The protein below binds the small molecule below.
Small molecule (SMILES): CC(=O)N[C@H]1[C@H](O[C@H]2[C@H](O)[C@@H](NC(C)=O)CO[C@@H]2CO)O[C@H](CO)[C@@H](O)[C@@H]1O

Binding-site contacts:
Ligand atom C5 contacts residue ASN416 of chain 1.N at 3.6 Å.
Ligand atom O6 contacts residue LEU235 of chain 1.N at 3.5 Å.
Ligand atom C7 contacts residue ASN232 of chain 1.N at 3.9 Å.
Ligand atom C3 contacts residue ASN416 of chain 1.N at 3.8 Å.
Ligand atom C8 contacts residue NAG1 of chain 1.KA at 3.5 Å.
Ligand atom N2 contacts residue ASN416 of chain 1.N at 2.9 Å (h-bond).
Ligand atom C8 contacts residue ASN416 of chain 1.N at 4.3 Å.
Ligand atom C6 contacts residue PRO261 of chain 1.N at 3.9 Å (hydrophobic).
Ligand atom C1 contacts residue ASN416 of chain 1.N at 1.4 Å.
Ligand atom O7 contacts residue ASN416 of chain 1.N at 3.1 Å (h-bond).
Ligand atom C1 contacts residue PRO261 of chain 1.N at 4.2 Å (hydrophobic).
Ligand atom O7 contacts residue ASN232 of chain 1.N at 3.6 Å (h-bond).
Ligand atom O5 contacts residue PRO261 of chain 1.N at 3.3 Å.
Ligand atom O5 contacts residue ASN416 of chain 1.N at 2.3 Å (h-bond).
Ligand atom C4 contacts residue ASN416 of chain 1.N at 4.2 Å.
Ligand atom C8 contacts residue ASN232 of chain 1.N at 3.5 Å.
Ligand atom O6 contacts residue PRO261 of chain 1.N at 3.8 Å.
Ligand atom C5 contacts residue PRO261 of chain 1.N at 4.2 Å (hydrophobic).
Ligand atom C7 contacts residue ASN416 of chain 1.N at 3.2 Å.
Ligand atom C2 contacts residue ASN416 of chain 1.N at 2.4 Å.

Sequence of chain 1.N:
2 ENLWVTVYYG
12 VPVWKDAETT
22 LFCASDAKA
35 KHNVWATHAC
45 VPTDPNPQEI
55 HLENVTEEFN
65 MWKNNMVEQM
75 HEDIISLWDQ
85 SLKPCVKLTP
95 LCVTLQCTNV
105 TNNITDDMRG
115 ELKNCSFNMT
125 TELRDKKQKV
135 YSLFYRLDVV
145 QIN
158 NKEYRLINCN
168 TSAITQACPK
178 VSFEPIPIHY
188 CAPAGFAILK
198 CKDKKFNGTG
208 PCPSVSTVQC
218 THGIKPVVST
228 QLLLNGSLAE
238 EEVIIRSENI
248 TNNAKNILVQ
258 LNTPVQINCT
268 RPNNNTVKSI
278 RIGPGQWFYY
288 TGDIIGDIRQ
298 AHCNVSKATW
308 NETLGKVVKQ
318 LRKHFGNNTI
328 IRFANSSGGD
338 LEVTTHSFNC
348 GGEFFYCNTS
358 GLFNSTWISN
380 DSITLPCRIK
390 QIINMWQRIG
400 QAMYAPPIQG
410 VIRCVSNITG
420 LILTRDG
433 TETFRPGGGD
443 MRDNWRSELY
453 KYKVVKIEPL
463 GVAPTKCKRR